Sequence of chain 1.B:
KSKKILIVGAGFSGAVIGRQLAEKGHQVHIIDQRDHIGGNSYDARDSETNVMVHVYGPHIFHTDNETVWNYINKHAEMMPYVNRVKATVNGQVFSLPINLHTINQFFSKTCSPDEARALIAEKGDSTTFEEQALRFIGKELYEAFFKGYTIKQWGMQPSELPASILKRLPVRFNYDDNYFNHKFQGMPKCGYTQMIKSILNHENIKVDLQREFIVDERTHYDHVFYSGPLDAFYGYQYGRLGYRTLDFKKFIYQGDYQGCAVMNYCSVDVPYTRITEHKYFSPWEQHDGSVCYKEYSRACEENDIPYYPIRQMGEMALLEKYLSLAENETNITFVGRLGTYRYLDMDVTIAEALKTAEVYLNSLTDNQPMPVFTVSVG

The protein below binds the small molecule below.
Small molecule (SMILES): O=c1ccn([C@@H]2O[C@H](CO[P](=O)(O)O[P](=O)(O)O[C@H]3O[C@H](CO)[C@H](O)[C@H](O)[C@H]3O)[C@@H](O)[C@H]2O)c(=O)[nH]1

Binding-site contacts:
Ligand atom C4D contacts residue ILE171 of chain 1.B at 3.5 Å (hydrophobic).
Ligand atom O3D contacts residue TRP160 of chain 1.B at 2.7 Å (h-bond).
Ligand atom O6' contacts residue ARG174 of chain 1.B at 3.7 Å.
Ligand atom O4D contacts residue LEU175 of chain 1.B at 3.4 Å.
Ligand atom O4 contacts residue LEU97 of chain 1.B at 3.4 Å.
Ligand atom O2 contacts residue PHE152 of chain 1.B at 3.2 Å.
Ligand atom C4' contacts residue TYR349 of chain 1.B at 3.5 Å (hydrophobic).
Ligand atom O2D contacts residue TRP160 of chain 1.B at 3.4 Å (h-bond).
Ligand atom O2A contacts residue TYR185 of chain 1.B at 2.6 Å (h-bond).
Ligand atom O2D contacts residue PHE135 of chain 1.B at 3.7 Å.
Ligand atom O2A contacts residue LEU175 of chain 1.B at 3.7 Å.
Ligand atom O2 contacts residue PHE151 of chain 1.B at 3.6 Å (h-bond).
Ligand atom N3 contacts residue PHE151 of chain 1.B at 2.8 Å (h-bond).
Ligand atom O3' contacts residue ASP351 of chain 1.B at 3.0 Å (salt-bridge).
Ligand atom PA contacts residue TYR185 of chain 1.B at 3.5 Å.
Ligand atom O2D contacts residue THR156 of chain 1.B at 2.9 Å (h-bond).
Ligand atom O4 contacts residue ASN270 of chain 1.B at 3.4 Å (h-bond).
Ligand atom C2 contacts residue TYR155 of chain 1.B at 3.5 Å (hydrophobic).
Ligand atom C3' contacts residue TYR349 of chain 1.B at 3.8 Å (hydrophobic).
Ligand atom C6' contacts residue ARG174 of chain 1.B at 3.2 Å.
Ligand atom N3 contacts residue TYR155 of chain 1.B at 3.3 Å.
Ligand atom C5 contacts residue TYR155 of chain 1.B at 3.5 Å (hydrophobic).
Ligand atom N1 contacts residue TYR155 of chain 1.B at 3.8 Å.
Ligand atom C5' contacts residue ARG174 of chain 1.B at 3.5 Å.
Ligand atom C4 contacts residue TYR155 of chain 1.B at 3.4 Å (hydrophobic).
Ligand atom O4' contacts residue ARG174 of chain 1.B at 3.8 Å.
Ligand atom O6' contacts residue TYR349 of chain 1.B at 3.7 Å.
Ligand atom C2D contacts residue THR156 of chain 1.B at 3.8 Å.
Ligand atom O2 contacts residue THR156 of chain 1.B at 3.3 Å (h-bond).
Ligand atom C2 contacts residue PHE152 of chain 1.B at 3.8 Å (hydrophobic).
Ligand atom C4 contacts residue PHE151 of chain 1.B at 3.7 Å (hydrophobic).
Ligand atom C5' contacts residue TYR349 of chain 1.B at 3.7 Å (hydrophobic).
Ligand atom C6 contacts residue TYR155 of chain 1.B at 3.7 Å (hydrophobic).
Ligand atom O5' contacts residue ARG174 of chain 1.B at 2.7 Å (salt-bridge).
Ligand atom O1A contacts residue TYR185 of chain 1.B at 3.5 Å (h-bond).
Ligand atom C5D contacts residue LEU175 of chain 1.B at 3.8 Å (hydrophobic).
Ligand atom C3' contacts residue ASP351 of chain 1.B at 3.7 Å.
Ligand atom C2 contacts residue PHE151 of chain 1.B at 3.6 Å (hydrophobic).
Ligand atom O1B contacts residue TYR314 of chain 1.B at 3.4 Å (h-bond).
Ligand atom O4 contacts residue PHE151 of chain 1.B at 3.6 Å.